Binding-site contacts:
Ligand atom C7 contacts residue THR91 of chain 2.A at 3.5 Å.
Ligand atom O5 contacts residue ARG96 of chain 2.A at 3.1 Å (salt-bridge).
Ligand atom C4 contacts residue LEU138 of chain 2.A at 3.6 Å (hydrophobic).
Ligand atom O1 contacts residue 8WQ1 of chain 2.F at 1.5 Å (h-bond).
Ligand atom C7 contacts residue ARG96 of chain 2.A at 3.4 Å.
Ligand atom O5 contacts residue SER142 of chain 2.A at 3.4 Å (h-bond).
Ligand atom O5 contacts residue GLY141 of chain 2.A at 3.5 Å.
Ligand atom O2 contacts residue 8WQ1 of chain 2.F at 0.3 Å (h-bond).
Ligand atom C7 contacts residue 8WQ1 of chain 2.F at 0.2 Å.
Ligand atom O3 contacts residue 8WQ1 of chain 2.F at 0.3 Å (h-bond).
Ligand atom O3 contacts residue GLY141 of chain 2.A at 3.4 Å.
Ligand atom C2 contacts residue GLU193 of chain 2.A at 3.4 Å.
Ligand atom O2 contacts residue THR143 of chain 2.A at 2.5 Å (h-bond).
Ligand atom C6 contacts residue 8WQ1 of chain 2.F at 0.2 Å.
Ligand atom C6 contacts residue THR143 of chain 2.A at 3.2 Å.
Ligand atom C2 contacts residue 8WQ1 of chain 2.F at 0.1 Å.
Ligand atom C4 contacts residue 8WQ1 of chain 2.F at 0.1 Å.
Ligand atom O3 contacts residue SER142 of chain 2.A at 2.9 Å (h-bond).
Ligand atom N2 contacts residue GLU193 of chain 2.A at 3.6 Å (salt-bridge).
Ligand atom C3 contacts residue 8WQ1 of chain 2.F at 0.2 Å.
Ligand atom C1 contacts residue 8WQ1 of chain 2.F at 0.2 Å.
Ligand atom O4 contacts residue THR91 of chain 2.A at 2.9 Å (h-bond).
Ligand atom C3 contacts residue LEU138 of chain 2.A at 3.4 Å (hydrophobic).
Ligand atom C1 contacts residue PRO89 of chain 2.A at 2.9 Å (hydrophobic).
Ligand atom C1 contacts residue TYR61 of chain 2.A at 3.5 Å (hydrophobic).
Ligand atom O1 contacts residue MET196 of chain 2.A at 3.4 Å.
Ligand atom N1 contacts residue THR91 of chain 2.A at 3.0 Å (h-bond).
Ligand atom N2 contacts residue LEU138 of chain 2.A at 3.6 Å.
Ligand atom O4 contacts residue ARG96 of chain 2.A at 2.8 Å (salt-bridge).
Ligand atom O5 contacts residue 8WQ1 of chain 2.F at 0.5 Å (h-bond).
Ligand atom C2 contacts residue SER142 of chain 2.A at 3.6 Å.
Ligand atom N1 contacts residue GLU193 of chain 2.A at 2.9 Å (salt-bridge).
Ligand atom O4 contacts residue 8WQ1 of chain 2.F at 0.1 Å (h-bond).
Ligand atom N1 contacts residue 8WQ1 of chain 2.F at 0.1 Å (h-bond).
Ligand atom C5 contacts residue 8WQ1 of chain 2.F at 0.6 Å.
Ligand atom O3 contacts residue THR143 of chain 2.A at 3.0 Å (h-bond).
Ligand atom C1 contacts residue GLU193 of chain 2.A at 3.6 Å.
Ligand atom N2 contacts residue 8WQ1 of chain 2.F at 0.5 Å (h-bond).
Ligand atom N1 contacts residue PRO89 of chain 2.A at 3.1 Å (h-bond).
Ligand atom C2 contacts residue THR91 of chain 2.A at 3.3 Å.

This protein binds this small molecule.
Small molecule (SMILES): O=C(O)C1=NO[C@H]2CN[C@H](C(=O)O)[C@@H]12

Sequence of chain 2.A:
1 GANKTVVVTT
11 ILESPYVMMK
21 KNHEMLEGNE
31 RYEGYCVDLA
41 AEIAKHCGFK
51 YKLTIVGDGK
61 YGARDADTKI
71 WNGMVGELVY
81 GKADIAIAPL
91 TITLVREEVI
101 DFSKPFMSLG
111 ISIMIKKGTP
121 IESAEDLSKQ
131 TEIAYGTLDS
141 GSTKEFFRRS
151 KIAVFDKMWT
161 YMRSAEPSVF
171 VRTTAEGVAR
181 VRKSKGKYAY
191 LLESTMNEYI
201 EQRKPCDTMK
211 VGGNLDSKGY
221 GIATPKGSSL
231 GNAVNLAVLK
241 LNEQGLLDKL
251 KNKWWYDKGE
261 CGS